Binding-site contacts:
Ligand atom O7 contacts residue VAL15 of chain 1.ZB at 3.5 Å.
Ligand atom C7 contacts residue VAL15 of chain 1.ZB at 4.5 Å (hydrophobic).

The protein below binds the small molecule below.
Small molecule (SMILES): [H]/N=C(\N)N(C)CC[C@H](N)CC(=O)N[C@H]1C=C[C@H](n2ccc(N)nc2=O)O[C@@H]1C(=O)O

Sequence of chain 1.ZB:
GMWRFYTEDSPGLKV